A small-molecule ligand and the protein it binds are described below.
Small molecule (SMILES): OCCCO

Binding-site contacts:
Ligand atom C1 contacts residue VAL64 of chain 1.A at 4.2 Å (hydrophobic).
Ligand atom C3 contacts residue SER65 of chain 1.A at 4.5 Å.
Ligand atom O1 contacts residue VAL64 of chain 1.A at 3.0 Å (h-bond).
Ligand atom O1 contacts residue LYS63 of chain 1.A at 3.9 Å.
Ligand atom C3 contacts residue VAL64 of chain 1.A at 3.8 Å (hydrophobic).
Ligand atom C2 contacts residue GLN54 of chain 1.A at 3.5 Å.
Ligand atom C3 contacts residue PHE69 of chain 1.A at 4.1 Å (hydrophobic).
Ligand atom C1 contacts residue PHE69 of chain 1.A at 4.0 Å (hydrophobic).
Ligand atom C1 contacts residue GLN54 of chain 1.A at 3.1 Å.
Ligand atom O3 contacts residue PHE69 of chain 1.A at 3.8 Å.
Ligand atom C2 contacts residue PHE69 of chain 1.A at 3.9 Å (hydrophobic).
Ligand atom O3 contacts residue ALA66 of chain 1.A at 4.0 Å.
Ligand atom O1 contacts residue GLN54 of chain 1.A at 4.4 Å.

Sequence of chain 1.A:
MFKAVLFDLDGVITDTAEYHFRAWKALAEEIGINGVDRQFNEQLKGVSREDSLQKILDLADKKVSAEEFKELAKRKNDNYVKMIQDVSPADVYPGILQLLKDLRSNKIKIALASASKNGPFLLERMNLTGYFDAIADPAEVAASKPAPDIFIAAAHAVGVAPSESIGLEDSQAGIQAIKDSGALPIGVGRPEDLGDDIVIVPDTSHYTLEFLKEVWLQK